This small molecule binds to this protein.
Small molecule (SMILES): O=C(Nc1ccc(N(Cc2ccsc2)C(=O)Cn2nnc3ccccc32)cc1)C1CC1

Sequence of chain 2.A:
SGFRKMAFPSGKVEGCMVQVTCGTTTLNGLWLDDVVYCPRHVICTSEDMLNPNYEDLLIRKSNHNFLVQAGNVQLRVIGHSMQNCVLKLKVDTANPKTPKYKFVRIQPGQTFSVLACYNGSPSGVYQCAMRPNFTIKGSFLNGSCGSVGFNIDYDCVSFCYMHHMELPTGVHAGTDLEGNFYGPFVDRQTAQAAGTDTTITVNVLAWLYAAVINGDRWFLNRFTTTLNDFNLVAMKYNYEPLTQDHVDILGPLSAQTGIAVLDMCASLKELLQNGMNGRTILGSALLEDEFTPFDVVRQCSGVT

Binding-site contacts:
Ligand atom C18 contacts residue ARG188 of chain 2.A at 3.8 Å.
Ligand atom C16 contacts residue GLN189 of chain 2.A at 3.6 Å.
Ligand atom N12 contacts residue MET165 of chain 2.A at 3.7 Å.
Ligand atom C08 contacts residue LEU141 of chain 2.A at 3.7 Å (hydrophobic).
Ligand atom C19 contacts residue HIS41 of chain 2.A at 3.9 Å.
Ligand atom N12 contacts residue CYS145 of chain 2.A at 3.5 Å (h-bond).
Ligand atom C09 contacts residue GLU166 of chain 2.A at 3.6 Å.
Ligand atom C22 contacts residue HIS41 of chain 2.A at 3.5 Å.
Ligand atom O29 contacts residue MET49 of chain 2.A at 3.5 Å (h-bond).
Ligand atom C10 contacts residue GLU166 of chain 2.A at 3.6 Å.
Ligand atom C26 contacts residue THR25 of chain 2.A at 3.4 Å.
Ligand atom C08 contacts residue GLU166 of chain 2.A at 3.6 Å.
Ligand atom C09 contacts residue PHE140 of chain 2.A at 3.1 Å (hydrophobic).
Ligand atom C18 contacts residue MET165 of chain 2.A at 3.7 Å (hydrophobic).
Ligand atom C31 contacts residue MET49 of chain 2.A at 3.6 Å (hydrophobic).
Ligand atom N12 contacts residue HIS163 of chain 2.A at 3.1 Å (h-bond).
Ligand atom S17 contacts residue TYR54 of chain 2.A at 3.9 Å.
Ligand atom C23 contacts residue MET49 of chain 2.A at 3.5 Å (hydrophobic).
Ligand atom C02 contacts residue MET165 of chain 2.A at 3.9 Å (hydrophobic).
Ligand atom N12 contacts residue GLU166 of chain 2.A at 3.7 Å.
Ligand atom C16 contacts residue MET49 of chain 2.A at 3.6 Å (hydrophobic).
Ligand atom C18 contacts residue HIS41 of chain 2.A at 3.5 Å.
Ligand atom N11 contacts residue GLU166 of chain 2.A at 3.7 Å.
Ligand atom C15 contacts residue MET165 of chain 2.A at 3.7 Å (hydrophobic).
Ligand atom C21 contacts residue HIS41 of chain 2.A at 3.5 Å.
Ligand atom N11 contacts residue HIS163 of chain 2.A at 3.0 Å (h-bond).
Ligand atom C09 contacts residue LEU141 of chain 2.A at 3.6 Å (hydrophobic).
Ligand atom C03 contacts residue CYS145 of chain 2.A at 3.4 Å (hydrophobic).
Ligand atom C08 contacts residue PHE140 of chain 2.A at 3.9 Å (hydrophobic).
Ligand atom C07 contacts residue ASN142 of chain 2.A at 3.7 Å.
Ligand atom O01 contacts residue MET165 of chain 2.A at 3.3 Å.
Ligand atom C03 contacts residue HIS164 of chain 2.A at 3.8 Å.
Ligand atom O01 contacts residue GLU166 of chain 2.A at 2.9 Å (salt-bridge).
Ligand atom S17 contacts residue ASP187 of chain 2.A at 3.8 Å.
Ligand atom N04 contacts residue CYS145 of chain 2.A at 3.8 Å.
Ligand atom C18 contacts residue ASP187 of chain 2.A at 3.5 Å.
Ligand atom C30 contacts residue MET49 of chain 2.A at 3.1 Å (hydrophobic).
Ligand atom C19 contacts residue MET165 of chain 2.A at 3.1 Å (hydrophobic).
Ligand atom S17 contacts residue MET49 of chain 2.A at 3.9 Å.
Ligand atom C08 contacts residue ASN142 of chain 2.A at 3.6 Å.

Sequence of chain 1.A:
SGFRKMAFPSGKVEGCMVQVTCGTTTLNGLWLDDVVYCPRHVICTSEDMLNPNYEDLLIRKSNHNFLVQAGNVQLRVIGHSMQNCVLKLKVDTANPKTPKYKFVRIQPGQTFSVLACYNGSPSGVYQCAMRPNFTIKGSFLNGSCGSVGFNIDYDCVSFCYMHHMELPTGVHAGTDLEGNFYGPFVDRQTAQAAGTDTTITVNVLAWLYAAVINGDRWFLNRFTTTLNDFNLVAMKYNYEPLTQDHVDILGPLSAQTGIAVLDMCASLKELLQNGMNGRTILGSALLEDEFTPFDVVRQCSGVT